Sequence of chain 2.A:
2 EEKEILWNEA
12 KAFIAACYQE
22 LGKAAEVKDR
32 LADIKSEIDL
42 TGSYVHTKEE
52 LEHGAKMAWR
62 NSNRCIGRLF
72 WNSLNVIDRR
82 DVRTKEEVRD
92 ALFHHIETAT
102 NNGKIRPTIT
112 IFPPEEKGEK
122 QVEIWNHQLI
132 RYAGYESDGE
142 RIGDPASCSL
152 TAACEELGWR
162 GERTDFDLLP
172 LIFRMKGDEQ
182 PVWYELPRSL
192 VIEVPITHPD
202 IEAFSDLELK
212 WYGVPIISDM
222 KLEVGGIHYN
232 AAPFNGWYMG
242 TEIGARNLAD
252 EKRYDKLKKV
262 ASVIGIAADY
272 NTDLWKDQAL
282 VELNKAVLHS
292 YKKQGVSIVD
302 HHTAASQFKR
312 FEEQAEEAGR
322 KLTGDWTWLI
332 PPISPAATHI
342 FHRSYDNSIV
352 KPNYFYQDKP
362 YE

Binding-site contacts:
Ligand atom C12 contacts residue HEM1 of chain 2.B at 3.7 Å.
Ligand atom C05 contacts residue ILE218 of chain 2.A at 3.7 Å (hydrophobic).
Ligand atom N21 contacts residue TYR357 of chain 2.A at 3.3 Å.
Ligand atom C24 contacts residue TYR357 of chain 2.A at 3.9 Å (hydrophobic).
Ligand atom C5' contacts residue HEM1 of chain 2.B at 2.8 Å.
Ligand atom C07 contacts residue HEM1 of chain 2.B at 3.4 Å.
Ligand atom N02 contacts residue HEM1 of chain 2.B at 3.3 Å.
Ligand atom C02 contacts residue TRP238 of chain 2.A at 3.7 Å (hydrophobic).
Ligand atom C08 contacts residue GLU243 of chain 2.A at 3.2 Å.
Ligand atom N22 contacts residue ASP220 of chain 2.A at 3.0 Å (salt-bridge).
Ligand atom C4' contacts residue HIS128 of chain 2.A at 3.7 Å.
Ligand atom N02 contacts residue GLU243 of chain 2.A at 2.8 Å (salt-bridge).
Ligand atom C07 contacts residue PHE235 of chain 2.A at 3.6 Å (hydrophobic).
Ligand atom N1' contacts residue HEM1 of chain 2.B at 2.9 Å (h-bond).
Ligand atom N01 contacts residue HEM1 of chain 2.B at 3.9 Å.
Ligand atom C25 contacts residue TYR357 of chain 2.A at 3.6 Å (hydrophobic).
Ligand atom N01 contacts residue GLU243 of chain 2.A at 2.9 Å (salt-bridge).
Ligand atom C23 contacts residue TYR357 of chain 2.A at 3.8 Å (hydrophobic).
Ligand atom N02 contacts residue TYR239 of chain 2.A at 3.7 Å.
Ligand atom C12 contacts residue TYR357 of chain 2.A at 3.3 Å (hydrophobic).
Ligand atom N22 contacts residue TYR357 of chain 2.A at 3.8 Å.
Ligand atom C12 contacts residue TRP329 of chain 2.A at 3.9 Å (hydrophobic).
Ligand atom C10 contacts residue ILE218 of chain 2.A at 4.0 Å (hydrophobic).
Ligand atom C08 contacts residue HEM1 of chain 2.B at 3.6 Å.
Ligand atom N02 contacts residue TRP238 of chain 2.A at 2.7 Å (h-bond).
Ligand atom O09 contacts residue ILE218 of chain 2.A at 3.4 Å.
Ligand atom C26 contacts residue TYR357 of chain 2.A at 3.3 Å (hydrophobic).
Ligand atom C5' contacts residue HIS128 of chain 2.A at 3.5 Å.
Ligand atom C03 contacts residue GLY237 of chain 2.A at 4.0 Å.
Ligand atom C06 contacts residue GLU243 of chain 2.A at 3.5 Å.
Ligand atom C3' contacts residue HEM1 of chain 2.B at 3.2 Å.
Ligand atom C03 contacts residue HEM1 of chain 2.B at 3.3 Å.
Ligand atom C02 contacts residue GLU243 of chain 2.A at 3.5 Å.
Ligand atom C07 contacts residue GLY237 of chain 2.A at 3.8 Å.
Ligand atom C02 contacts residue HEM1 of chain 2.B at 3.6 Å.
Ligand atom C04 contacts residue HEM1 of chain 2.B at 3.8 Å.
Ligand atom C02 contacts residue PRO216 of chain 2.A at 4.0 Å (hydrophobic).
Ligand atom C10 contacts residue HEM1 of chain 2.B at 3.6 Å.
Ligand atom C22 contacts residue TYR357 of chain 2.A at 3.4 Å (hydrophobic).
Ligand atom C2' contacts residue HEM1 of chain 2.B at 2.9 Å.

This protein binds this small molecule.
Small molecule (SMILES): Cc1cc(N)nc(COC[C@@H]2C[C@@H](OCc3cc(C)cc(N)n3)CN2)c1